Sequence of chain 1.A:
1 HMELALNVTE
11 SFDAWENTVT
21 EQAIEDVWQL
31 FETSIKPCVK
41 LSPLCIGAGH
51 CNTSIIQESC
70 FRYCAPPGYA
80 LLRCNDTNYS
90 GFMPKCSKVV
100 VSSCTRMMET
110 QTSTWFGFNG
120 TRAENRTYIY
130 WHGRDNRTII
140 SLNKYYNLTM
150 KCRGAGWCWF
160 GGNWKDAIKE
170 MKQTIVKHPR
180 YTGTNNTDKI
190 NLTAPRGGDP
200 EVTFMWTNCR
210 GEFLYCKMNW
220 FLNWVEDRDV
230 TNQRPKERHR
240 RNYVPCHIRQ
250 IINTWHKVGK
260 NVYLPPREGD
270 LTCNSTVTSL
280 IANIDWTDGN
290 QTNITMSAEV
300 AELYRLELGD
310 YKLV

A protein and the small-molecule ligand that binds it are described below.
Small molecule (SMILES): CC(=O)N[C@H]1[C@H](O[C@H]2[C@H](O)[C@@H](NC(C)=O)CO[C@@H]2CO[C@H]2O[C@@H](C)[C@@H](O)[C@@H](O)[C@@H]2O)O[C@H](CO)[C@@H](O[C@@H]2O[C@H](CO[C@H]3O[C@H](CO)[C@@H](O)[C@H](O)[C@@H]3O)[C@@H](O)[C@H](O[C@H]3O[C@H](CO)[C@@H](O)[C@H](O)[C@@H]3O)[C@@H]2O)[C@@H]1O

Binding-site contacts:
Ligand atom C5 contacts residue FUC4 of chain 1.F at 4.4 Å.
Ligand atom O7 contacts residue GLN110 of chain 1.A at 4.0 Å.
Ligand atom C6 contacts residue FUC4 of chain 1.F at 3.5 Å.
Ligand atom C8 contacts residue PHE117 of chain 1.A at 3.8 Å (hydrophobic).
Ligand atom C2 contacts residue ASN118 of chain 1.A at 2.7 Å.
Ligand atom C4 contacts residue ASN118 of chain 1.A at 4.3 Å.
Ligand atom C7 contacts residue GLN110 of chain 1.A at 3.3 Å.
Ligand atom C3 contacts residue ASN118 of chain 1.A at 3.9 Å.
Ligand atom N2 contacts residue GLN110 of chain 1.A at 3.1 Å (h-bond).
Ligand atom C3 contacts residue NAG1 of chain 1.I at 4.2 Å.
Ligand atom C8 contacts residue ASN118 of chain 1.A at 3.4 Å.
Ligand atom O6 contacts residue FUC4 of chain 1.F at 3.3 Å (h-bond).
Ligand atom C1 contacts residue ASN118 of chain 1.A at 1.4 Å.
Ligand atom C8 contacts residue GLN110 of chain 1.A at 3.2 Å.
Ligand atom O7 contacts residue THR109 of chain 1.A at 4.4 Å.
Ligand atom O6 contacts residue ASN118 of chain 1.A at 4.0 Å.
Ligand atom O5 contacts residue FUC4 of chain 1.F at 4.1 Å.
Ligand atom O3 contacts residue NAG1 of chain 1.I at 3.3 Å (h-bond).
Ligand atom C6 contacts residue ASN118 of chain 1.A at 4.1 Å.
Ligand atom C1 contacts residue THR275 of chain 1.A at 4.2 Å.
Ligand atom C2 contacts residue GLN110 of chain 1.A at 4.4 Å.
Ligand atom C5 contacts residue THR275 of chain 1.A at 4.5 Å.
Ligand atom C4 contacts residue NAG1 of chain 1.I at 4.4 Å.
Ligand atom O5 contacts residue ASN118 of chain 1.A at 2.3 Å (h-bond).
Ligand atom C7 contacts residue ASN118 of chain 1.A at 3.1 Å.
Ligand atom N2 contacts residue ASN118 of chain 1.A at 3.2 Å (h-bond).
Ligand atom C5 contacts residue ASN118 of chain 1.A at 3.2 Å.
Ligand atom O7 contacts residue ASN118 of chain 1.A at 3.5 Å (h-bond).
Ligand atom O5 contacts residue ASN273 of chain 1.A at 4.4 Å.